Binding-site contacts:
Ligand atom C2 contacts residue ASN123 of chain 2.B at 2.7 Å.
Ligand atom C3 contacts residue ASN123 of chain 2.B at 4.0 Å.
Ligand atom N2 contacts residue ASN123 of chain 2.B at 3.2 Å (h-bond).
Ligand atom C5 contacts residue ASN123 of chain 2.B at 3.7 Å.
Ligand atom C4 contacts residue ASN123 of chain 2.B at 4.4 Å.
Ligand atom C7 contacts residue ASN123 of chain 2.B at 3.7 Å.
Ligand atom C1 contacts residue ASN123 of chain 2.B at 1.5 Å.
Ligand atom O5 contacts residue ASN123 of chain 2.B at 2.4 Å (h-bond).
Ligand atom O7 contacts residue ASN123 of chain 2.B at 3.8 Å.

The small molecule below binds the protein below.
Small molecule (SMILES): CC(=O)N[C@@H]1[C@@H](O)[C@H](O)[C@@H](CO)O[C@H]1O

Sequence of chain 2.B:
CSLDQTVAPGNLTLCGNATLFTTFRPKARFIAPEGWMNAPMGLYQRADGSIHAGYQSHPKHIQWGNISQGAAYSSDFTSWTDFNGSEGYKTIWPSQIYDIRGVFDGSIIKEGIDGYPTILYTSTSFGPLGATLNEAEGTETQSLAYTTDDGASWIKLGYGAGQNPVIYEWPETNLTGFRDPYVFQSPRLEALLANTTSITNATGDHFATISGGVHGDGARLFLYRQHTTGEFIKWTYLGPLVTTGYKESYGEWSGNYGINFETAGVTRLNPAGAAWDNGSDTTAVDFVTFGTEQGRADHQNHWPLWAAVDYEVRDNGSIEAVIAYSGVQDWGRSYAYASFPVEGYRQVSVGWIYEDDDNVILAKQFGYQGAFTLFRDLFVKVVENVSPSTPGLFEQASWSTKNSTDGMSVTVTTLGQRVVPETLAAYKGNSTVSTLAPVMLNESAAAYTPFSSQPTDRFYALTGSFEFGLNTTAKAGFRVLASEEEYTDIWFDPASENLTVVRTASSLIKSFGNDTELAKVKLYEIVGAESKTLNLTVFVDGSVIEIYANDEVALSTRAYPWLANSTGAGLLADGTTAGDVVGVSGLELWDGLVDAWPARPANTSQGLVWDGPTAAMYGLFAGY